Sequence of chain 3.A:
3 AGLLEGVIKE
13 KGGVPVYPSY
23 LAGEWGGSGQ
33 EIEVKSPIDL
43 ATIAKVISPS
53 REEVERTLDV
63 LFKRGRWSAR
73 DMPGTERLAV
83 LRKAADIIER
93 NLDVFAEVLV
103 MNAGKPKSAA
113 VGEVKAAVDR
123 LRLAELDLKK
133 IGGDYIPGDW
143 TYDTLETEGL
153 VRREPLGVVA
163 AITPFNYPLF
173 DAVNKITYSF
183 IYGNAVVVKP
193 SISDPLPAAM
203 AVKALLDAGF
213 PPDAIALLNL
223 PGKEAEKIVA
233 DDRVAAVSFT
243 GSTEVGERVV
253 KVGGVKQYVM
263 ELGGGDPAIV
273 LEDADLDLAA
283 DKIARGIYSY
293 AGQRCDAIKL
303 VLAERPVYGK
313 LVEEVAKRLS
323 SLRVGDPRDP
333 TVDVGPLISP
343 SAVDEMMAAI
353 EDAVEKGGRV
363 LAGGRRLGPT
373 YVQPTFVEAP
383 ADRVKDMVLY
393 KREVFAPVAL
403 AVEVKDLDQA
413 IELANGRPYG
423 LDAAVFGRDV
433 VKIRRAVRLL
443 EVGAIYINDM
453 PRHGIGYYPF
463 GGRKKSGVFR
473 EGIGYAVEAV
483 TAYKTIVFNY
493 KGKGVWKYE

Sequence of chain 4.A:
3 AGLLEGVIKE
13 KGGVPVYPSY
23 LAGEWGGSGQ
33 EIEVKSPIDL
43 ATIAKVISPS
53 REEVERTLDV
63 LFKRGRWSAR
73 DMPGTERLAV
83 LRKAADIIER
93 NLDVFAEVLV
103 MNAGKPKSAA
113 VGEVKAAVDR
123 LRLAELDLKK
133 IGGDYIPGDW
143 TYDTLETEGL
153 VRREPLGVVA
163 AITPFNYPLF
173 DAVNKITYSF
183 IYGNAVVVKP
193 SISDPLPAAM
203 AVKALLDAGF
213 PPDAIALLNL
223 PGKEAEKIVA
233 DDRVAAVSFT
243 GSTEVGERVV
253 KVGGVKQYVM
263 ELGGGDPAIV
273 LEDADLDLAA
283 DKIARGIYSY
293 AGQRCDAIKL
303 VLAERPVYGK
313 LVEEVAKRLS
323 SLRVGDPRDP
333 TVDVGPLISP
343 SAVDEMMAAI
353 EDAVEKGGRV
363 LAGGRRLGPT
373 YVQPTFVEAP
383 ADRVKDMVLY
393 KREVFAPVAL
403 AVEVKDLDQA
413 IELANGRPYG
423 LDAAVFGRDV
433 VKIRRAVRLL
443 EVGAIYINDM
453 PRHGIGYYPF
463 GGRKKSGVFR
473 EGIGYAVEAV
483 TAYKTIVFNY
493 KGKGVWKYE

Binding-site contacts:
Ligand atom O4 contacts residue ASP141 of chain 1.A at 2.7 Å (salt-bridge).
Ligand atom O3P contacts residue GLU156 of chain 3.A at 4.0 Å.
Ligand atom C3 contacts residue ASP141 of chain 1.A at 3.3 Å.
Ligand atom O1P contacts residue ARG72 of chain 3.A at 3.2 Å (salt-bridge).
Ligand atom O2P contacts residue TRP498 of chain 1.A at 2.7 Å (h-bond).
Ligand atom P contacts residue TRP498 of chain 1.A at 3.8 Å.
Ligand atom O4 contacts residue PRO139 of chain 1.A at 3.4 Å.
Ligand atom O1P contacts residue ARG440 of chain 4.A at 3.0 Å (salt-bridge).
Ligand atom O3P contacts residue ARG154 of chain 3.A at 3.6 Å (salt-bridge).
Ligand atom O1 contacts residue PRO157 of chain 3.A at 3.9 Å.
Ligand atom C1 contacts residue PRO157 of chain 3.A at 3.6 Å (hydrophobic).
Ligand atom P contacts residue ARG440 of chain 4.A at 3.7 Å.
Ligand atom O4 contacts residue ILE133 of chain 3.A at 4.1 Å.
Ligand atom O3P contacts residue ARG72 of chain 3.A at 2.6 Å (salt-bridge).
Ligand atom O6 contacts residue ARG154 of chain 3.A at 3.0 Å (salt-bridge).
Ligand atom O2 contacts residue ARG72 of chain 3.A at 3.7 Å.
Ligand atom C6 contacts residue ARG154 of chain 3.A at 3.9 Å.
Ligand atom C5 contacts residue ARG154 of chain 3.A at 3.5 Å.
Ligand atom C6 contacts residue PRO139 of chain 1.A at 4.0 Å (hydrophobic).
Ligand atom O5 contacts residue ARG154 of chain 3.A at 2.9 Å (salt-bridge).
Ligand atom O2P contacts residue ARG154 of chain 3.A at 3.5 Å (salt-bridge).
Ligand atom C4 contacts residue TRP142 of chain 1.A at 4.0 Å (hydrophobic).
Ligand atom C6 contacts residue ILE133 of chain 3.A at 4.0 Å (hydrophobic).
Ligand atom C2 contacts residue TYR184 of chain 3.A at 3.9 Å (hydrophobic).
Ligand atom C1 contacts residue ARG154 of chain 3.A at 3.6 Å.
Ligand atom O1P contacts residue TRP498 of chain 1.A at 3.7 Å.
Ligand atom C2 contacts residue ARG79 of chain 3.A at 3.8 Å.
Ligand atom O4 contacts residue TRP142 of chain 1.A at 2.9 Å (h-bond).
Ligand atom O6 contacts residue ARG155 of chain 3.A at 2.9 Å (salt-bridge).
Ligand atom O3 contacts residue ASP141 of chain 1.A at 2.3 Å (salt-bridge).
Ligand atom P contacts residue ARG154 of chain 3.A at 3.6 Å.
Ligand atom O1 contacts residue ARG154 of chain 3.A at 3.0 Å (salt-bridge).
Ligand atom C4 contacts residue ASP141 of chain 1.A at 3.8 Å.
Ligand atom O2 contacts residue ARG79 of chain 3.A at 3.0 Å (salt-bridge).
Ligand atom P contacts residue ARG72 of chain 3.A at 3.8 Å.
Ligand atom O5 contacts residue ARG155 of chain 3.A at 3.4 Å (salt-bridge).
Ligand atom O3 contacts residue TRP142 of chain 1.A at 3.9 Å.
Ligand atom O3P contacts residue ARG440 of chain 4.A at 3.4 Å (salt-bridge).
Ligand atom O3 contacts residue ARG79 of chain 3.A at 3.2 Å (salt-bridge).
Ligand atom C6 contacts residue ARG155 of chain 3.A at 3.8 Å.

Sequence of chain 1.A:
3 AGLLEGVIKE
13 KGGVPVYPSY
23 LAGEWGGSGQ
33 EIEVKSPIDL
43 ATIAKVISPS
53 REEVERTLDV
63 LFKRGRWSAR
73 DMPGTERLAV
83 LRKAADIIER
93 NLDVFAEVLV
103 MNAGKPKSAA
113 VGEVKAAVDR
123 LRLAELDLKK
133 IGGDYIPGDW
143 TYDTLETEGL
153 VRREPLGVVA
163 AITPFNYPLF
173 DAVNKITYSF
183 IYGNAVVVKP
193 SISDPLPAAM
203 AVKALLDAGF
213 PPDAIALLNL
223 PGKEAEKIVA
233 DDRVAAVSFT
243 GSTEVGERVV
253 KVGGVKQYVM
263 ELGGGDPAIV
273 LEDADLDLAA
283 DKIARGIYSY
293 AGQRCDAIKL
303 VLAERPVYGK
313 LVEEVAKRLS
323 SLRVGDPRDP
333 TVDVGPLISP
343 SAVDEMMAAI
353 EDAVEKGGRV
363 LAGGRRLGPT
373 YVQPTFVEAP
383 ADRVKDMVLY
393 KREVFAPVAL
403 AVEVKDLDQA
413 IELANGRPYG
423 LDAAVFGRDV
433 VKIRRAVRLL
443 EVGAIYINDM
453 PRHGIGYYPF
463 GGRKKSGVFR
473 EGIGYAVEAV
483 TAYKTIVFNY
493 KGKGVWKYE

This protein binds this small molecule.
Small molecule (SMILES): O=P(O)(O)O[C@H]1O[C@H](CO)[C@@H](O)[C@H](O)[C@H]1O